Binding-site contacts:
Ligand atom C02 contacts residue PHE135 of chain 1.A at 3.8 Å (hydrophobic).
Ligand atom O15 contacts residue HIS124 of chain 1.A at 3.4 Å (h-bond).
Ligand atom O06 contacts residue PHE135 of chain 1.A at 3.3 Å.
Ligand atom C21 contacts residue PHE135 of chain 1.A at 3.6 Å (hydrophobic).
Ligand atom S13 contacts residue HIS99 of chain 1.A at 3.8 Å.
Ligand atom NP6 contacts residue THR203 of chain 1.A at 2.9 Å (h-bond).
Ligand atom C25 contacts residue PHE135 of chain 1.A at 3.7 Å (hydrophobic).
Ligand atom C11 contacts residue LEU202 of chain 1.A at 3.9 Å (hydrophobic).
Ligand atom O14 contacts residue THR203 of chain 1.A at 3.0 Å (h-bond).
Ligand atom S13 contacts residue THR203 of chain 1.A at 3.9 Å.
Ligand atom C09 contacts residue THR204 of chain 1.A at 3.1 Å.
Ligand atom C20 contacts residue PHE135 of chain 1.A at 3.6 Å (hydrophobic).
Ligand atom C24 contacts residue PHE135 of chain 1.A at 3.6 Å (hydrophobic).
Ligand atom C10 contacts residue LEU202 of chain 1.A at 3.9 Å (hydrophobic).
Ligand atom C10 contacts residue HIS99 of chain 1.A at 3.9 Å.
Ligand atom C25 contacts residue GLY136 of chain 1.A at 3.8 Å.
Ligand atom C09 contacts residue LEU202 of chain 1.A at 4.0 Å (hydrophobic).
Ligand atom NP6 contacts residue ZN1 of chain 1.C at 1.9 Å.
Ligand atom C12 contacts residue GLN97 of chain 1.A at 3.8 Å.
Ligand atom O15 contacts residue VAL147 of chain 1.A at 3.7 Å.
Ligand atom C11 contacts residue HIS99 of chain 1.A at 3.9 Å.
Ligand atom C22 contacts residue PHE135 of chain 1.A at 3.5 Å (hydrophobic).
Ligand atom O14 contacts residue LEU202 of chain 1.A at 3.3 Å.
Ligand atom S13 contacts residue HIS124 of chain 1.A at 3.9 Å.
Ligand atom C19 contacts residue GLY136 of chain 1.A at 3.8 Å.
Ligand atom C08 contacts residue THR204 of chain 1.A at 3.2 Å.
Ligand atom O15 contacts residue HIS99 of chain 1.A at 3.5 Å.
Ligand atom C24 contacts residue GLY136 of chain 1.A at 3.5 Å.
Ligand atom O14 contacts residue TRP213 of chain 1.A at 3.5 Å.
Ligand atom NP6 contacts residue HIS99 of chain 1.A at 3.1 Å (h-bond).
Ligand atom O15 contacts residue VAL126 of chain 1.A at 3.8 Å.
Ligand atom O15 contacts residue TRP213 of chain 1.A at 3.9 Å.
Ligand atom C26 contacts residue LEU202 of chain 1.A at 3.9 Å (hydrophobic).
Ligand atom S13 contacts residue ZN1 of chain 1.C at 3.0 Å.
Ligand atom NP6 contacts residue HIS101 of chain 1.A at 3.4 Å (h-bond).
Ligand atom C12 contacts residue LEU202 of chain 1.A at 4.0 Å (hydrophobic).
Ligand atom C11 contacts residue VAL126 of chain 1.A at 3.6 Å (hydrophobic).
Ligand atom O15 contacts residue ZN1 of chain 1.C at 3.1 Å.
Ligand atom C23 contacts residue PHE135 of chain 1.A at 3.5 Å (hydrophobic).
Ligand atom NP6 contacts residue HIS124 of chain 1.A at 3.3 Å (h-bond).

This small molecule binds to this protein.
Small molecule (SMILES): C[C@H](CNC(=O)c1ccc(S(N)(=O)=O)cc1)Cn1ccc2ccccc21

Sequence of chain 1.A:
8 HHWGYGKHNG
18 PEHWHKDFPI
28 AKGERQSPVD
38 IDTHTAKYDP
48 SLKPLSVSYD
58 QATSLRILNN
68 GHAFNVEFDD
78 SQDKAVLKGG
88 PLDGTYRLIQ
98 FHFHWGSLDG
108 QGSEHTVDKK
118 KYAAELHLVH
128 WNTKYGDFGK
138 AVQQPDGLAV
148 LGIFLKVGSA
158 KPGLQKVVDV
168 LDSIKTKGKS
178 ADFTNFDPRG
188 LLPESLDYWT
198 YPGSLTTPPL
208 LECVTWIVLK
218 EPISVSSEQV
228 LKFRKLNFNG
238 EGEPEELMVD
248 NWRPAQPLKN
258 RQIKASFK